Sequence of chain 34.Q:
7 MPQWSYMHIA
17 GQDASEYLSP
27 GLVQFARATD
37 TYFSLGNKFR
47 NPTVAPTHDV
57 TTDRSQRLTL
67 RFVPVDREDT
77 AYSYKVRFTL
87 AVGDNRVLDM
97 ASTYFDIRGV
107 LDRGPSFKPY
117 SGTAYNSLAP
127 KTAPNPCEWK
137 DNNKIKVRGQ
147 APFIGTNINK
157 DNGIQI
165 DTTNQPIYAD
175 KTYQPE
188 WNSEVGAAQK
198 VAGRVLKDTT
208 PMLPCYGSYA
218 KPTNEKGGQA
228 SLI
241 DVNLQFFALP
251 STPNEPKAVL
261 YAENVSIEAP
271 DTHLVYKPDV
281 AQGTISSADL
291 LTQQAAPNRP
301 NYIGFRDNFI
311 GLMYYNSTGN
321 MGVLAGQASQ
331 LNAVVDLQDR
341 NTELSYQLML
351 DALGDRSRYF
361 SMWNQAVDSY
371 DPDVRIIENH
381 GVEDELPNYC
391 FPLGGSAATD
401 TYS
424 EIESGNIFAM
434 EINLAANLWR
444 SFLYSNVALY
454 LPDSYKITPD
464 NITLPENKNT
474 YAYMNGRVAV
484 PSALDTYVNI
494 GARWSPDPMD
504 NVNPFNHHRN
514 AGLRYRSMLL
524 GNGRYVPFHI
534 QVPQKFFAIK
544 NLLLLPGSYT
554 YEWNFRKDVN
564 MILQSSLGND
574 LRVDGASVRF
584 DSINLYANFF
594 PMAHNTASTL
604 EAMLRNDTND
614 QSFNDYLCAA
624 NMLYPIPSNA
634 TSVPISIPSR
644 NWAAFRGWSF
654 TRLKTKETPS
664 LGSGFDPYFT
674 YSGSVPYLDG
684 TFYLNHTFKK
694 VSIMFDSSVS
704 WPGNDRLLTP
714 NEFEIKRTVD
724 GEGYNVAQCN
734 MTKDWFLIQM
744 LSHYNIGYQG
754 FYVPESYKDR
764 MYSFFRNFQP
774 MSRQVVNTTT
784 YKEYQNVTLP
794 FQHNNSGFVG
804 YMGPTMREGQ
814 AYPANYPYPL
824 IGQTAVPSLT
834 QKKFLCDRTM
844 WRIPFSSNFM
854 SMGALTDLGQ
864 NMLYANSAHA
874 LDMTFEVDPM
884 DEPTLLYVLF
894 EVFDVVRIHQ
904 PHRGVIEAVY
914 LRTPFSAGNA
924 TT

Sequence of chain 34.R:
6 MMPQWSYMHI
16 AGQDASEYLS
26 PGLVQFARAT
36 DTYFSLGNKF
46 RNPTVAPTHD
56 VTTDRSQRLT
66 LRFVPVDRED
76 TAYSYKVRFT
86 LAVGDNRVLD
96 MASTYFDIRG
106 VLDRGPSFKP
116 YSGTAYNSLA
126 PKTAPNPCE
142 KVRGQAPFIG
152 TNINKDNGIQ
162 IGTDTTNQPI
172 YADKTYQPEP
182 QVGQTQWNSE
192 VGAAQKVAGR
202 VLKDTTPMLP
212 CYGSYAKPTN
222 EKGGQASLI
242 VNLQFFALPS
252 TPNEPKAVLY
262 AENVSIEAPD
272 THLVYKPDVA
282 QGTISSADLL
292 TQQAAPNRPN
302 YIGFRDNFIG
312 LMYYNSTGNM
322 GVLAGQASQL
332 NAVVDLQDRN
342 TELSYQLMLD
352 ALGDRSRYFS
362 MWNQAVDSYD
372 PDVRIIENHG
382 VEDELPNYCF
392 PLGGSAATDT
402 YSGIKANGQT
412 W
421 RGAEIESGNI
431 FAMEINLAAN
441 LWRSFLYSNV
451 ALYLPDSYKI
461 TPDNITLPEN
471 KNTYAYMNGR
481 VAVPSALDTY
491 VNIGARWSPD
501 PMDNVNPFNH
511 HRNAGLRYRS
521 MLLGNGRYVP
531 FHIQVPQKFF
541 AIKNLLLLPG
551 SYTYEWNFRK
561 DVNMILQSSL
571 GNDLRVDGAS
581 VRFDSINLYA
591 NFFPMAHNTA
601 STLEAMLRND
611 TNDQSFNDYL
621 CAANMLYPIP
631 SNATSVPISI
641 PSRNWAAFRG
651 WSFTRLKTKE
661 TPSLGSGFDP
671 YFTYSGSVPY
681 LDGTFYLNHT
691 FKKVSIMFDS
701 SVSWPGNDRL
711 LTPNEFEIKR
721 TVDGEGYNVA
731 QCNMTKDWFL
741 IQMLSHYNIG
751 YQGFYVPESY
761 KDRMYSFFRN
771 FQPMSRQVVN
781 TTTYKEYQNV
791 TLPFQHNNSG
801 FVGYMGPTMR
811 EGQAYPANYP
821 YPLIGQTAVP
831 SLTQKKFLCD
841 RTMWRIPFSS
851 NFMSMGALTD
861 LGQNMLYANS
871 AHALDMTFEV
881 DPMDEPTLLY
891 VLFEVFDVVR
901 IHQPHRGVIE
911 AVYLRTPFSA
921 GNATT

This small molecule binds to this protein.
Small molecule (SMILES): NC(N)=NCCC[C@H](NC(=O)[C@@H]1CCCN1)C(=O)N[C@H](C=O)CC1=NC=NC1

Binding-site contacts:
Ligand atom CD contacts residue ARG46 of chain 34.Q at 3.3 Å.
Ligand atom CE1 contacts residue GLU894 of chain 34.R at 4.1 Å.
Ligand atom CB contacts residue ALA857 of chain 34.R at 4.2 Å (hydrophobic).
Ligand atom CG contacts residue CYS621 of chain 34.R at 3.9 Å (hydrophobic).
Ligand atom NE2 contacts residue GLU894 of chain 34.R at 4.2 Å.
Ligand atom CG contacts residue ARG46 of chain 34.Q at 3.1 Å.
Ligand atom C contacts residue ARG649 of chain 34.R at 3.9 Å.
Ligand atom NE2 contacts residue ARG845 of chain 34.R at 4.0 Å.
Ligand atom CA contacts residue TYR619 of chain 34.R at 4.1 Å (hydrophobic).
Ligand atom CD2 contacts residue GLU894 of chain 34.R at 3.7 Å.
Ligand atom CA contacts residue ASN617 of chain 34.R at 4.1 Å.
Ligand atom N contacts residue ARG649 of chain 34.R at 4.2 Å.
Ligand atom CD2 contacts residue ARG845 of chain 34.R at 4.0 Å.
Ligand atom CD contacts residue ASN617 of chain 34.R at 3.1 Å.
Ligand atom CB contacts residue ARG649 of chain 34.R at 4.2 Å.
Ligand atom CB contacts residue ARG649 of chain 34.R at 4.1 Å.
Ligand atom O contacts residue ALA857 of chain 34.R at 3.7 Å.
Ligand atom ND1 contacts residue GLU894 of chain 34.R at 3.5 Å (salt-bridge).
Ligand atom CE1 contacts residue LEU348 of chain 34.R at 3.5 Å (hydrophobic).
Ligand atom CA contacts residue CYS621 of chain 34.R at 3.2 Å (hydrophobic).
Ligand atom CB contacts residue LEU620 of chain 34.R at 3.8 Å (hydrophobic).
Ligand atom N contacts residue TYR619 of chain 34.R at 3.6 Å.
Ligand atom CB contacts residue PHE896 of chain 34.R at 4.0 Å (hydrophobic).
Ligand atom CB contacts residue GLU894 of chain 34.R at 3.4 Å.
Ligand atom N contacts residue CYS621 of chain 34.R at 3.0 Å (h-bond).
Ligand atom N contacts residue ASP618 of chain 34.R at 3.4 Å (salt-bridge).
Ligand atom O contacts residue TYR619 of chain 34.R at 2.7 Å.
Ligand atom CA contacts residue TYR619 of chain 34.R at 4.2 Å (hydrophobic).
Ligand atom N contacts residue TYR619 of chain 34.R at 3.5 Å (h-bond).
Ligand atom C contacts residue ARG845 of chain 34.R at 4.1 Å.
Ligand atom CG contacts residue GLU894 of chain 34.R at 3.2 Å.
Ligand atom ND1 contacts residue LEU348 of chain 34.R at 3.6 Å.
Ligand atom CG contacts residue ASN617 of chain 34.R at 3.7 Å.
Ligand atom C contacts residue TYR619 of chain 34.R at 3.2 Å (hydrophobic).
Ligand atom CB contacts residue TYR619 of chain 34.R at 4.0 Å (hydrophobic).
Ligand atom CD contacts residue CYS621 of chain 34.R at 3.5 Å (hydrophobic).
Ligand atom CB contacts residue TYR619 of chain 34.R at 3.7 Å (hydrophobic).
Ligand atom O contacts residue ARG649 of chain 34.R at 3.3 Å (salt-bridge).
Ligand atom CB contacts residue CYS621 of chain 34.R at 3.5 Å (hydrophobic).
Ligand atom N contacts residue ASN617 of chain 34.R at 2.9 Å (h-bond).